A small-molecule ligand and the protein it binds are described below.
Small molecule (SMILES): NCc1ccc(C[C@@H](CP(=O)(O)[C@@H](N)CCc2ccccc2)C(=O)O)cc1

Binding-site contacts:
Ligand atom C21 contacts residue ARG206 of chain 1.A at 3.5 Å.
Ligand atom C11 contacts residue LEU246 of chain 1.A at 4.0 Å (hydrophobic).
Ligand atom C6 contacts residue ARG206 of chain 1.A at 4.2 Å.
Ligand atom C11 contacts residue PRO178 of chain 1.A at 3.6 Å (hydrophobic).
Ligand atom C40 contacts residue PRO178 of chain 1.A at 3.4 Å (hydrophobic).
Ligand atom C17 contacts residue ASP245 of chain 1.A at 3.7 Å.
Ligand atom C20 contacts residue LEU246 of chain 1.A at 3.2 Å (hydrophobic).
Ligand atom C22 contacts residue ARG206 of chain 1.A at 3.6 Å.
Ligand atom C21 contacts residue ASP247 of chain 1.A at 3.5 Å.
Ligand atom C3 contacts residue GOL1 of chain 1.H at 3.7 Å.
Ligand atom C16 contacts residue PRO178 of chain 1.A at 4.0 Å (hydrophobic).
Ligand atom C17 contacts residue LEU246 of chain 1.A at 4.0 Å (hydrophobic).
Ligand atom C8 contacts residue ASP245 of chain 1.A at 4.2 Å.
Ligand atom C19 contacts residue TYR244 of chain 1.A at 3.4 Å (hydrophobic).
Ligand atom C19 contacts residue LEU246 of chain 1.A at 3.6 Å (hydrophobic).
Ligand atom C13 contacts residue PRO178 of chain 1.A at 3.7 Å (hydrophobic).
Ligand atom C1 contacts residue ASP245 of chain 1.A at 3.8 Å.
Ligand atom O13 contacts residue ASN159 of chain 1.A at 2.8 Å (h-bond).
Ligand atom C37 contacts residue PHE179 of chain 1.A at 3.7 Å (hydrophobic).
Ligand atom C36 contacts residue PHE179 of chain 1.A at 3.0 Å (hydrophobic).
Ligand atom P11 contacts residue ASN159 of chain 1.A at 4.2 Å.
Ligand atom C17 contacts residue TYR244 of chain 1.A at 4.1 Å (hydrophobic).
Ligand atom C21 contacts residue ASN207 of chain 1.A at 3.7 Å.
Ligand atom C11 contacts residue PHE179 of chain 1.A at 4.0 Å (hydrophobic).
Ligand atom C11 contacts residue ASP245 of chain 1.A at 3.7 Å.
Ligand atom C6 contacts residue GOL1 of chain 1.H at 4.0 Å.
Ligand atom C22 contacts residue LEU246 of chain 1.A at 3.9 Å (hydrophobic).
Ligand atom C40 contacts residue PHE179 of chain 1.A at 3.7 Å (hydrophobic).
Ligand atom C18 contacts residue PHE179 of chain 1.A at 3.1 Å (hydrophobic).
Ligand atom C20 contacts residue VAL208 of chain 1.A at 3.8 Å (hydrophobic).
Ligand atom C39 contacts residue PRO178 of chain 1.A at 3.5 Å (hydrophobic).
Ligand atom C20 contacts residue ARG206 of chain 1.A at 3.5 Å.
Ligand atom N10 contacts residue GOL1 of chain 1.H at 2.8 Å.
Ligand atom C19 contacts residue ASP245 of chain 1.A at 4.0 Å.
Ligand atom C8 contacts residue LEU246 of chain 1.A at 4.2 Å (hydrophobic).
Ligand atom C21 contacts residue LEU246 of chain 1.A at 3.5 Å (hydrophobic).
Ligand atom O13 contacts residue LEU246 of chain 1.A at 3.8 Å.
Ligand atom C39 contacts residue PHE179 of chain 1.A at 4.2 Å (hydrophobic).
Ligand atom C16 contacts residue PHE179 of chain 1.A at 2.9 Å (hydrophobic).
Ligand atom C22 contacts residue ASP247 of chain 1.A at 3.8 Å.

Sequence of chain 1.A:
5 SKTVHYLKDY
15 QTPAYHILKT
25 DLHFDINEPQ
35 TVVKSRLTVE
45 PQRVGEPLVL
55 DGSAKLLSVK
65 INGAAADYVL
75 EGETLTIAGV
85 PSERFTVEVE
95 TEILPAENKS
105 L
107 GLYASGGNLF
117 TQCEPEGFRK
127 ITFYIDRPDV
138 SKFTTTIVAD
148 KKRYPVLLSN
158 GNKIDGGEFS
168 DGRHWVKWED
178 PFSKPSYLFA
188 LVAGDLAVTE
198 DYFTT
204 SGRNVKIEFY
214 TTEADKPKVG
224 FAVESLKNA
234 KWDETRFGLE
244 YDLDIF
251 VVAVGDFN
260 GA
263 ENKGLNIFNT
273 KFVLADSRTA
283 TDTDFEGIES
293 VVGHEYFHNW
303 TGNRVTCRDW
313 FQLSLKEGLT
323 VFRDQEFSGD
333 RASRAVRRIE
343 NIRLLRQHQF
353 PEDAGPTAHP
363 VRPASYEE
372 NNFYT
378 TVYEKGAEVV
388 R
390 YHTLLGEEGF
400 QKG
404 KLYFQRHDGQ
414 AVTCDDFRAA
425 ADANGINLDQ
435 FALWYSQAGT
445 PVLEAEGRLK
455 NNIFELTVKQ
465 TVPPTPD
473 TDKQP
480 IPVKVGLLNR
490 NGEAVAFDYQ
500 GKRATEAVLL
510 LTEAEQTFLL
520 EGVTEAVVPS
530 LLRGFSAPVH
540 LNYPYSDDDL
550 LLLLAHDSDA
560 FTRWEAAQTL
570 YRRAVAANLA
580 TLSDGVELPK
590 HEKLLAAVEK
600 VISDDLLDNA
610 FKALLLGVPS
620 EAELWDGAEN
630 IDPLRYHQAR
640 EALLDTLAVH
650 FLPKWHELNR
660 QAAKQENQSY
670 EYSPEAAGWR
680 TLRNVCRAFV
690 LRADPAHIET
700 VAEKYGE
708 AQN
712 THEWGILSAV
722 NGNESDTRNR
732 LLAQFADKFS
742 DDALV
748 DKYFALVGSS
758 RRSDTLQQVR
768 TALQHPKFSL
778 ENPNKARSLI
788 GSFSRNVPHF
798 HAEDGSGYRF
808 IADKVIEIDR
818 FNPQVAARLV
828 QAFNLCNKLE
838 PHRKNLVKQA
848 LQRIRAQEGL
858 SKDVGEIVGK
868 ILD